Sequence of chain 3.C:
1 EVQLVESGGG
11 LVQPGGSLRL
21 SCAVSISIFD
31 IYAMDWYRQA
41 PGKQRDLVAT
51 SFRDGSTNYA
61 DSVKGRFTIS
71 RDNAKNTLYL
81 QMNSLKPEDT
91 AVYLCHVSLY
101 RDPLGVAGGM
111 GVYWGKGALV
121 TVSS

The small molecule below binds the protein below.
Small molecule (SMILES): CC(=O)N[C@H]1[C@H](O[C@H]2[C@H](O[C@@H]3O[C@@H](C)[C@@H](O)[C@@H](O)[C@@H]3O)[C@@H](NC(C)=O)CO[C@@H]2CO[C@@H]2O[C@@H](C)[C@@H](O)[C@@H](O)[C@@H]2O)O[C@H](CO)[C@@H](O)[C@@H]1O

Sequence of chain 3.B:
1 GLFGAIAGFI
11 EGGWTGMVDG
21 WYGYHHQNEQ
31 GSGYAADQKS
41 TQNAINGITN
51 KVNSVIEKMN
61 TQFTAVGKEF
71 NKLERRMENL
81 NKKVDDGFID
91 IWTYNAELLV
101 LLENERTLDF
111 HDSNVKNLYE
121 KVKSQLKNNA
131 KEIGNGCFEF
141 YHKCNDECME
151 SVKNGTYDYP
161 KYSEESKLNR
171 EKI

Binding-site contacts:
Ligand atom C6 contacts residue ASN154 of chain 3.B at 4.3 Å.
Ligand atom O7 contacts residue ASN154 of chain 3.B at 3.4 Å (h-bond).
Ligand atom C2 contacts residue ASN154 of chain 3.B at 2.5 Å.
Ligand atom C7 contacts residue THR156 of chain 3.B at 4.4 Å.
Ligand atom O7 contacts residue PHE29 of chain 3.C at 3.2 Å.
Ligand atom N2 contacts residue PHE29 of chain 3.C at 4.3 Å.
Ligand atom O4 contacts residue PHE29 of chain 3.C at 4.0 Å.
Ligand atom N2 contacts residue ASN154 of chain 3.B at 2.9 Å (h-bond).
Ligand atom O7 contacts residue THR156 of chain 3.B at 3.4 Å.
Ligand atom C8 contacts residue ASN154 of chain 3.B at 4.5 Å.
Ligand atom C5 contacts residue ASN154 of chain 3.B at 3.6 Å.
Ligand atom C4 contacts residue ASN154 of chain 3.B at 4.2 Å.
Ligand atom O5 contacts residue ASN154 of chain 3.B at 2.3 Å (h-bond).
Ligand atom C6 contacts residue GLY155 of chain 3.B at 4.3 Å.
Ligand atom C7 contacts residue ASN154 of chain 3.B at 3.3 Å.
Ligand atom C5 contacts residue PHE29 of chain 3.C at 4.3 Å (hydrophobic).
Ligand atom C6 contacts residue ASN154 of chain 3.B at 4.4 Å.
Ligand atom C3 contacts residue ASN154 of chain 3.B at 3.8 Å.
Ligand atom C1 contacts residue ASN154 of chain 3.B at 1.4 Å.
Ligand atom C7 contacts residue PHE29 of chain 3.C at 3.4 Å (hydrophobic).
Ligand atom C8 contacts residue PHE29 of chain 3.C at 3.4 Å (hydrophobic).